The protein below binds the small molecule below.
Small molecule (SMILES): CCc1ccc2c(c1)[C@@H](O)C(=O)N2CC(=O)O

Binding-site contacts:
Ligand atom O1 contacts residue GLU166 of chain 1.A at 3.5 Å.
Ligand atom C contacts residue MET165 of chain 1.A at 3.6 Å (hydrophobic).
Ligand atom C4 contacts residue CYS145 of chain 1.A at 3.0 Å (hydrophobic).
Ligand atom C10 contacts residue CYS145 of chain 1.A at 2.5 Å (hydrophobic).
Ligand atom C5 contacts residue CYS145 of chain 1.A at 3.7 Å (hydrophobic).
Ligand atom O3 contacts residue HIS41 of chain 1.A at 2.5 Å (h-bond).
Ligand atom C9 contacts residue PHE140 of chain 1.A at 3.8 Å (hydrophobic).
Ligand atom O2 contacts residue GLY143 of chain 1.A at 3.3 Å (h-bond).
Ligand atom O2 contacts residue LEU141 of chain 1.A at 3.7 Å.
Ligand atom C4 contacts residue HIS164 of chain 1.A at 3.4 Å.
Ligand atom O1 contacts residue PHE140 of chain 1.A at 3.9 Å.
Ligand atom C9 contacts residue LEU141 of chain 1.A at 3.8 Å (hydrophobic).
Ligand atom O3 contacts residue CYS145 of chain 1.A at 2.6 Å (h-bond).
Ligand atom O1 contacts residue HIS163 of chain 1.A at 2.8 Å (h-bond).
Ligand atom C11 contacts residue CYS145 of chain 1.A at 1.8 Å (hydrophobic).
Ligand atom C7 contacts residue GLU166 of chain 1.A at 3.5 Å.
Ligand atom C8 contacts residue LEU141 of chain 1.A at 3.6 Å (hydrophobic).
Ligand atom C contacts residue MET49 of chain 1.A at 3.5 Å (hydrophobic).
Ligand atom O2 contacts residue CYS145 of chain 1.A at 3.0 Å (h-bond).
Ligand atom O contacts residue LEU141 of chain 1.A at 3.7 Å.
Ligand atom C3 contacts residue HIS164 of chain 1.A at 3.1 Å.
Ligand atom C9 contacts residue HIS163 of chain 1.A at 3.9 Å.
Ligand atom C3 contacts residue HIS41 of chain 1.A at 3.7 Å.
Ligand atom C4 contacts residue HIS41 of chain 1.A at 3.8 Å.
Ligand atom C1 contacts residue MET49 of chain 1.A at 3.8 Å (hydrophobic).
Ligand atom O contacts residue PHE140 of chain 1.A at 2.8 Å (h-bond).
Ligand atom C6 contacts residue GLU166 of chain 1.A at 3.5 Å.
Ligand atom C11 contacts residue HIS164 of chain 1.A at 3.7 Å.
Ligand atom C11 contacts residue HIS41 of chain 1.A at 3.3 Å.
Ligand atom O contacts residue GLU166 of chain 1.A at 3.2 Å (salt-bridge).
Ligand atom C9 contacts residue GLU166 of chain 1.A at 3.8 Å.
Ligand atom N contacts residue CYS145 of chain 1.A at 3.5 Å (h-bond).
Ligand atom C2 contacts residue HIS164 of chain 1.A at 3.8 Å.
Ligand atom C3 contacts residue CYS145 of chain 1.A at 3.9 Å (hydrophobic).
Ligand atom C1 contacts residue MET165 of chain 1.A at 3.8 Å (hydrophobic).
Ligand atom C8 contacts residue ASN142 of chain 1.A at 3.5 Å.
Ligand atom C contacts residue HIS164 of chain 1.A at 3.4 Å.
Ligand atom O1 contacts residue SER144 of chain 1.A at 4.0 Å.
Ligand atom O2 contacts residue SER144 of chain 1.A at 3.4 Å (h-bond).
Ligand atom C2 contacts residue MET165 of chain 1.A at 4.0 Å (hydrophobic).

Sequence of chain 1.A:
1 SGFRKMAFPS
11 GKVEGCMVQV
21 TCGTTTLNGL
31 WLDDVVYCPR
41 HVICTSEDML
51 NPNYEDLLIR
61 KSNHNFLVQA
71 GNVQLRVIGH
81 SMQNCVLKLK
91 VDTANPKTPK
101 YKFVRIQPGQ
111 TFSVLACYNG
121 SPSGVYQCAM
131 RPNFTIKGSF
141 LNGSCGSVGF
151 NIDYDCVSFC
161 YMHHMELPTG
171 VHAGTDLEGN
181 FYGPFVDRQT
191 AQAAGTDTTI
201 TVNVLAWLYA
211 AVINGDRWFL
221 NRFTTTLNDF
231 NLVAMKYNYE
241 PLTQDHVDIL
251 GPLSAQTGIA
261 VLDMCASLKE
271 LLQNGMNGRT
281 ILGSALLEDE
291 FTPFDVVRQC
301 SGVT

Sequence of chain 2.A:
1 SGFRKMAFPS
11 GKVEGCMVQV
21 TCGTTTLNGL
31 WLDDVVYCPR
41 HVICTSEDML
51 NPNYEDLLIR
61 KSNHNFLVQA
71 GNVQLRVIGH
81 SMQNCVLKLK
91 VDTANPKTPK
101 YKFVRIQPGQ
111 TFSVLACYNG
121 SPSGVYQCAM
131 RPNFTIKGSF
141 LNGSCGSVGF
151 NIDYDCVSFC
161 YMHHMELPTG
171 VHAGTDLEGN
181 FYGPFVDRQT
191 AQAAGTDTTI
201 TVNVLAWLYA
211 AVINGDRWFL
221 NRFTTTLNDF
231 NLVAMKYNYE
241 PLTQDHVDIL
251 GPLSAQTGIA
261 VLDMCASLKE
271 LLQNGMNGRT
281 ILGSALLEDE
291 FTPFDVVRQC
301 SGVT